Sequence of chain 1.A:
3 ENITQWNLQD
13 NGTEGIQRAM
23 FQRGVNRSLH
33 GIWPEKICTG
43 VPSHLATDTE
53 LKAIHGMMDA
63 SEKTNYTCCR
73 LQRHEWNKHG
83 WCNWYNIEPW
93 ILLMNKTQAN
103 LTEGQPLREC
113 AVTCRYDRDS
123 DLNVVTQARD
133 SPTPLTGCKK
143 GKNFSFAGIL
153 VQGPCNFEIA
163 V

Binding-site contacts:
Ligand atom C1 contacts residue HIS57 of chain 1.A at 4.0 Å.
Ligand atom C1 contacts residue ALA55 of chain 1.A at 4.0 Å (hydrophobic).
Ligand atom N2 contacts residue ASN97 of chain 1.A at 2.8 Å (h-bond).
Ligand atom C8 contacts residue ALA55 of chain 1.A at 4.0 Å (hydrophobic).
Ligand atom C7 contacts residue ALA55 of chain 1.A at 4.3 Å (hydrophobic).
Ligand atom C3 contacts residue HIS57 of chain 1.A at 4.4 Å.
Ligand atom C7 contacts residue ASN97 of chain 1.A at 3.4 Å.
Ligand atom C5 contacts residue ASN97 of chain 1.A at 3.6 Å.
Ligand atom O6 contacts residue ALA101 of chain 1.A at 3.7 Å.
Ligand atom C8 contacts residue LEU94 of chain 1.A at 4.1 Å (hydrophobic).
Ligand atom N2 contacts residue HIS57 of chain 1.A at 4.2 Å.
Ligand atom O5 contacts residue ALA101 of chain 1.A at 4.3 Å.
Ligand atom N2 contacts residue ALA55 of chain 1.A at 3.8 Å.
Ligand atom O7 contacts residue ASN97 of chain 1.A at 3.8 Å.
Ligand atom C3 contacts residue ASN97 of chain 1.A at 3.8 Å.
Ligand atom O5 contacts residue ASN97 of chain 1.A at 2.3 Å (h-bond).
Ligand atom C8 contacts residue ASN97 of chain 1.A at 4.3 Å.
Ligand atom C6 contacts residue ALA101 of chain 1.A at 3.9 Å (hydrophobic).
Ligand atom C2 contacts residue ASN97 of chain 1.A at 2.4 Å.
Ligand atom C4 contacts residue ASN97 of chain 1.A at 4.2 Å.
Ligand atom C7 contacts residue LEU94 of chain 1.A at 4.1 Å (hydrophobic).
Ligand atom O7 contacts residue LEU94 of chain 1.A at 3.4 Å.
Ligand atom C1 contacts residue ASN97 of chain 1.A at 1.4 Å.

A protein and the small-molecule ligand that binds it are described below.
Small molecule (SMILES): CC(=O)N[C@@H]1[C@@H](O)[C@H](O)[C@@H](CO)O[C@H]1O